The small molecule below binds the protein below.
Small molecule (SMILES): CC(=O)N[C@@H]1[C@@H](O)[C@H](O)[C@@H](CO)O[C@H]1O

Sequence of chain 1.A:
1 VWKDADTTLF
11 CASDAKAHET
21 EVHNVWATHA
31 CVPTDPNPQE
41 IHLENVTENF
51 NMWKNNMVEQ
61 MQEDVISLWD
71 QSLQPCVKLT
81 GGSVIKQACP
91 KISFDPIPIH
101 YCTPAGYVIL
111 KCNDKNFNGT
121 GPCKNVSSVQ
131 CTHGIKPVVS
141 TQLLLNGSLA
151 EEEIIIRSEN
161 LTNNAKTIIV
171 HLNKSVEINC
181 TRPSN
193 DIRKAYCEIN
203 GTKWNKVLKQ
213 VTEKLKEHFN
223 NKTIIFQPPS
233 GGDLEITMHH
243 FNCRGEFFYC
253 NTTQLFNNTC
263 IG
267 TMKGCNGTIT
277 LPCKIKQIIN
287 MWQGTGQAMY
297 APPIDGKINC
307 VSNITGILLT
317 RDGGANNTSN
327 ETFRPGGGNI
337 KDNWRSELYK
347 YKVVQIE

Binding-site contacts:
Ligand atom C4 contacts residue ASN202 of chain 1.A at 4.2 Å.
Ligand atom N2 contacts residue ASN202 of chain 1.A at 3.0 Å (h-bond).
Ligand atom C1 contacts residue LYS205 of chain 1.A at 3.4 Å.
Ligand atom C8 contacts residue THR274 of chain 1.A at 3.6 Å.
Ligand atom O5 contacts residue ASN202 of chain 1.A at 2.3 Å (h-bond).
Ligand atom C1 contacts residue THR204 of chain 1.A at 4.1 Å.
Ligand atom C5 contacts residue ASN202 of chain 1.A at 3.6 Å.
Ligand atom O5 contacts residue LYS205 of chain 1.A at 2.6 Å (salt-bridge).
Ligand atom C4 contacts residue LYS205 of chain 1.A at 4.4 Å.
Ligand atom C6 contacts residue LYS205 of chain 1.A at 3.8 Å.
Ligand atom C5 contacts residue LYS205 of chain 1.A at 3.8 Å.
Ligand atom C1 contacts residue ASN202 of chain 1.A at 1.4 Å.
Ligand atom C3 contacts residue ASN202 of chain 1.A at 3.8 Å.
Ligand atom C7 contacts residue ASN202 of chain 1.A at 3.7 Å.
Ligand atom O7 contacts residue ASN202 of chain 1.A at 4.0 Å.
Ligand atom C2 contacts residue LYS205 of chain 1.A at 4.1 Å.
Ligand atom C2 contacts residue ASN202 of chain 1.A at 2.5 Å.
Ligand atom O6 contacts residue LYS205 of chain 1.A at 3.3 Å.